Binding-site contacts:
Ligand atom C7 contacts residue PRO111 of chain 1.B at 4.2 Å (hydrophobic).
Ligand atom C8 contacts residue ILE110 of chain 1.B at 3.7 Å (hydrophobic).
Ligand atom O5 contacts residue ASN112 of chain 1.B at 2.5 Å (h-bond).
Ligand atom C5 contacts residue ASN112 of chain 1.B at 3.5 Å.
Ligand atom C8 contacts residue PRO111 of chain 1.B at 3.5 Å (hydrophobic).
Ligand atom O7 contacts residue PRO111 of chain 1.B at 4.1 Å.
Ligand atom C1 contacts residue TYR80 of chain 1.B at 4.0 Å (hydrophobic).
Ligand atom C6 contacts residue ASN112 of chain 1.B at 3.8 Å.
Ligand atom C8 contacts residue ARG109 of chain 1.B at 4.0 Å.
Ligand atom C8 contacts residue ASN112 of chain 1.B at 4.2 Å.
Ligand atom C4 contacts residue ASN112 of chain 1.B at 3.7 Å.
Ligand atom C7 contacts residue ILE110 of chain 1.B at 4.5 Å (hydrophobic).
Ligand atom C7 contacts residue ASN112 of chain 1.B at 3.8 Å.
Ligand atom C2 contacts residue ASN112 of chain 1.B at 2.8 Å.
Ligand atom C1 contacts residue ASN112 of chain 1.B at 2.5 Å.
Ligand atom O7 contacts residue ASN112 of chain 1.B at 3.2 Å (h-bond).
Ligand atom O6 contacts residue ASN112 of chain 1.B at 3.0 Å (h-bond).
Ligand atom C3 contacts residue ASN112 of chain 1.B at 3.9 Å.
Ligand atom N2 contacts residue ASN112 of chain 1.B at 3.7 Å.
Ligand atom O5 contacts residue TYR80 of chain 1.B at 4.2 Å.

Sequence of chain 1.B:
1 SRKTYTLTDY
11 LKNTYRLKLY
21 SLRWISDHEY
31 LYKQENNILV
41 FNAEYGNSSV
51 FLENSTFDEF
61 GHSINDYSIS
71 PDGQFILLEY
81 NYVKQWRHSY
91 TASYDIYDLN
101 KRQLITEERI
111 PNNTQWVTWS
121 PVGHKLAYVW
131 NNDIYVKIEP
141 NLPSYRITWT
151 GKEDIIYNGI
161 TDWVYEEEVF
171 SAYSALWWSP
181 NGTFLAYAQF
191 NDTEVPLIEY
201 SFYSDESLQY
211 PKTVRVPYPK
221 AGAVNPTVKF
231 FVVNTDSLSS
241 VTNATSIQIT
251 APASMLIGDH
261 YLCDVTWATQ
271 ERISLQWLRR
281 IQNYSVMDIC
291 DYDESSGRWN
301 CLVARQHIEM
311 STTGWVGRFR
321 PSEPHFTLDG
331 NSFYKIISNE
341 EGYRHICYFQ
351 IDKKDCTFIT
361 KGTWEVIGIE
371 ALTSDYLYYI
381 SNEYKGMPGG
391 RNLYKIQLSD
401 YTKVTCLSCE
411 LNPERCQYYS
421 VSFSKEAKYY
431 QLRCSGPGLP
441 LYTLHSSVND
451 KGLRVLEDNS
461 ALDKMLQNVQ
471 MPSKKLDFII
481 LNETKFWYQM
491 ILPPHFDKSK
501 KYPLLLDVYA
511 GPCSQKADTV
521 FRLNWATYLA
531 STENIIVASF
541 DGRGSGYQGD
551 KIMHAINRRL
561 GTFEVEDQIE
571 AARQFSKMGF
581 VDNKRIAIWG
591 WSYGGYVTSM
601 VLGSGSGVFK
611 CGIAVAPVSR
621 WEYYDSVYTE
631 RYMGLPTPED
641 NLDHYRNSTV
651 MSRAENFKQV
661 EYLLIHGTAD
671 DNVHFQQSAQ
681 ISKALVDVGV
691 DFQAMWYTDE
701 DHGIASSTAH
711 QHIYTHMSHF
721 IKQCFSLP

A protein and the small-molecule ligand that binds it are described below.
Small molecule (SMILES): CC(=O)N[C@@H]1[C@@H](O)[C@H](O)[C@@H](CO)O[C@H]1O